Sequence of chain 1.B:
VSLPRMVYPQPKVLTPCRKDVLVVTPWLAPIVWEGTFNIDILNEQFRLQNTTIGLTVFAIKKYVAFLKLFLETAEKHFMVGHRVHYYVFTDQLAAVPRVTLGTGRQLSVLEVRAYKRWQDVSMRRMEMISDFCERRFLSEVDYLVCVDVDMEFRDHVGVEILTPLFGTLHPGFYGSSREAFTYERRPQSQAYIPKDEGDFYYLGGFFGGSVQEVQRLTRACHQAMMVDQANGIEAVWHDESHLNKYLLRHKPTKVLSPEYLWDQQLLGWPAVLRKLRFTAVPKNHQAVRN

Binding-site contacts:
Ligand atom C6 contacts residue ASP264 of chain 1.B at 3.9 Å.
Ligand atom C6 contacts residue PHE174 of chain 1.B at 3.9 Å (hydrophobic).
Ligand atom C4 contacts residue GLU241 of chain 1.B at 3.3 Å.
Ligand atom C6 contacts residue TYR202 of chain 1.B at 3.4 Å (hydrophobic).
Ligand atom C1 contacts residue HIS171 of chain 1.B at 3.6 Å.
Ligand atom C3 contacts residue TRP238 of chain 1.B at 3.9 Å (hydrophobic).
Ligand atom O5 contacts residue PHE174 of chain 1.B at 4.0 Å.
Ligand atom C5 contacts residue TRP238 of chain 1.B at 3.6 Å (hydrophobic).
Ligand atom O4 contacts residue HIS171 of chain 1.B at 2.9 Å (h-bond).
Ligand atom O6 contacts residue TRP238 of chain 1.B at 2.8 Å (h-bond).
Ligand atom C4 contacts residue HIS171 of chain 1.B at 3.8 Å.
Ligand atom C4 contacts residue TRP238 of chain 1.B at 3.7 Å (hydrophobic).
Ligand atom C3 contacts residue UDP1 of chain 1.H at 3.9 Å.
Ligand atom C3 contacts residue HIS286 of chain 1.B at 3.9 Å.
Ligand atom C6 contacts residue TRP238 of chain 1.B at 3.5 Å (hydrophobic).
Ligand atom O2 contacts residue LYS284 of chain 1.B at 3.8 Å.
Ligand atom C2 contacts residue LYS284 of chain 1.B at 4.0 Å.
Ligand atom C13 contacts residue GLY173 of chain 1.B at 3.8 Å.
Ligand atom O6 contacts residue PHE174 of chain 1.B at 3.6 Å.
Ligand atom C12 contacts residue LEU267 of chain 1.B at 3.8 Å (hydrophobic).
Ligand atom C2 contacts residue HIS171 of chain 1.B at 3.7 Å.
Ligand atom C1 contacts residue UDP1 of chain 1.H at 3.7 Å.
Ligand atom O1 contacts residue HIS171 of chain 1.B at 3.4 Å.
Ligand atom C4 contacts residue ASP264 of chain 1.B at 3.2 Å.
Ligand atom O6 contacts residue TYR202 of chain 1.B at 3.8 Å.
Ligand atom O5 contacts residue HIS171 of chain 1.B at 3.0 Å (h-bond).
Ligand atom C5 contacts residue HIS171 of chain 1.B at 3.7 Å.
Ligand atom C11 contacts residue HIS171 of chain 1.B at 3.7 Å.
Ligand atom C6 contacts residue GLU241 of chain 1.B at 3.4 Å.
Ligand atom C6 contacts residue THR183 of chain 1.B at 3.4 Å.
Ligand atom O3 contacts residue HIS286 of chain 1.B at 3.1 Å.
Ligand atom C2 contacts residue HIS286 of chain 1.B at 3.7 Å.
Ligand atom C2 contacts residue UDP1 of chain 1.H at 3.4 Å.
Ligand atom C6 contacts residue HIS171 of chain 1.B at 3.8 Å.
Ligand atom C5 contacts residue GLU241 of chain 1.B at 4.0 Å.
Ligand atom O2 contacts residue UDP1 of chain 1.H at 2.7 Å (h-bond).
Ligand atom O2 contacts residue HIS286 of chain 1.B at 2.8 Å (h-bond).
Ligand atom O4 contacts residue ASP264 of chain 1.B at 2.5 Å (salt-bridge).
Ligand atom O4 contacts residue GLU241 of chain 1.B at 2.6 Å (salt-bridge).
Ligand atom O6 contacts residue THR183 of chain 1.B at 2.5 Å (h-bond).

The small molecule below binds the protein below.
Small molecule (SMILES): C/C=C/CCCO[C@@H]1O[C@H](CO)[C@H](O)C[C@H]1O[C@@H]1O[C@@H](C)[C@@H](O)[C@@H](O)[C@@H]1O